Sequence of chain 1.G:
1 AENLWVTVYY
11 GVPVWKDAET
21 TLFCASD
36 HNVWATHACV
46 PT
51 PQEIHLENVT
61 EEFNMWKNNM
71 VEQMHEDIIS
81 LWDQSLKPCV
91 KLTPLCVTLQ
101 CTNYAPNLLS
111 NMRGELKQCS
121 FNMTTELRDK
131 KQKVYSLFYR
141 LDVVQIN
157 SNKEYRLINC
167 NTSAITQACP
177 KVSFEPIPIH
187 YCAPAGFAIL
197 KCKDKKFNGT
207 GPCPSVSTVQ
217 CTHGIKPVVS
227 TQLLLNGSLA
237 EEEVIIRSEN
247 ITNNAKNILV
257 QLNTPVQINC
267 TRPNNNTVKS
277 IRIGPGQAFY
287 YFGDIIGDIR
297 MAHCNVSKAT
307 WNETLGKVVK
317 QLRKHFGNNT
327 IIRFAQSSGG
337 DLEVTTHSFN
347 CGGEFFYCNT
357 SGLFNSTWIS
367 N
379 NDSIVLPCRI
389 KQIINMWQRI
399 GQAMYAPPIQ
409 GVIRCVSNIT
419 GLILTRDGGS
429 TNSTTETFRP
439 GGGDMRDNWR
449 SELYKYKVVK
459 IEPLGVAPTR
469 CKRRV

Binding-site contacts:
Ligand atom C2 contacts residue ASN361 of chain 1.G at 2.5 Å.
Ligand atom C7 contacts residue ASN361 of chain 1.G at 3.6 Å.
Ligand atom N2 contacts residue ASN361 of chain 1.G at 2.8 Å (h-bond).
Ligand atom C1 contacts residue ASN361 of chain 1.G at 1.4 Å.
Ligand atom C3 contacts residue ASN361 of chain 1.G at 3.8 Å.
Ligand atom C8 contacts residue ASN361 of chain 1.G at 3.9 Å.
Ligand atom C5 contacts residue ASN361 of chain 1.G at 3.7 Å.
Ligand atom C4 contacts residue ASN361 of chain 1.G at 4.3 Å.
Ligand atom O5 contacts residue ASN361 of chain 1.G at 2.4 Å (h-bond).
Ligand atom O7 contacts residue ASN361 of chain 1.G at 4.2 Å.

This protein binds this small molecule.
Small molecule (SMILES): CC(=O)N[C@@H]1[C@@H](O)[C@H](O)[C@@H](CO)O[C@H]1O